Sequence of chain 1.B:
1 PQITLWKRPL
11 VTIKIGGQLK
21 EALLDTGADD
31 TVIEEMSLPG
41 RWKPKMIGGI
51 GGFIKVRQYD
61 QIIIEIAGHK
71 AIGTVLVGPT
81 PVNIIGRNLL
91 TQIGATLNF

Sequence of chain 1.A:
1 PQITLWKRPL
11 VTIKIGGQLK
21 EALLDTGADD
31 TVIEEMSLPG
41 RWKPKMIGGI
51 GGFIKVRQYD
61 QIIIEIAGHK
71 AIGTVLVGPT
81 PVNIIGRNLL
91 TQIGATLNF

The protein below binds the small molecule below.
Small molecule (SMILES): COc1ccc2c(c1)OCC/C=C/CCCCN(C[C@@H](O)[C@H](Cc1ccccc1)NC(=O)O[C@H]1CO[C@H]3OCC[C@H]31)S2(=O)=O

Binding-site contacts:
Ligand atom C15 contacts residue ASP25 of chain 1.B at 3.0 Å.
Ligand atom C16 contacts residue ASP25 of chain 1.A at 3.4 Å.
Ligand atom O25 contacts residue ALA28 of chain 1.A at 3.6 Å.
Ligand atom C2 contacts residue ASP29 of chain 1.B at 3.5 Å.
Ligand atom C32 contacts residue GLY27 of chain 1.A at 3.6 Å.
Ligand atom N19 contacts residue GLY27 of chain 1.A at 3.0 Å (h-bond).
Ligand atom C35 contacts residue ILE50 of chain 1.A at 3.6 Å (hydrophobic).
Ligand atom C34 contacts residue VAL82 of chain 1.B at 3.7 Å (hydrophobic).
Ligand atom C39 contacts residue ASP30 of chain 1.B at 3.4 Å.
Ligand atom C6 contacts residue ASP30 of chain 1.B at 3.5 Å.
Ligand atom C16 contacts residue ASP25 of chain 1.B at 3.2 Å.
Ligand atom C35 contacts residue PRO81 of chain 1.B at 3.7 Å (hydrophobic).
Ligand atom O17 contacts residue ASP25 of chain 1.A at 2.8 Å (salt-bridge).
Ligand atom O25 contacts residue ASP30 of chain 1.A at 3.2 Å (salt-bridge).
Ligand atom C29 contacts residue GLY48 of chain 1.A at 3.3 Å.
Ligand atom C31 contacts residue GLY27 of chain 1.A at 3.7 Å.
Ligand atom C1 contacts residue ASP29 of chain 1.B at 3.6 Å.
Ligand atom C41 contacts residue GLY48 of chain 1.B at 3.3 Å.
Ligand atom O38 contacts residue ASP29 of chain 1.B at 3.6 Å.
Ligand atom C11 contacts residue GLY27 of chain 1.B at 3.6 Å.
Ligand atom O22 contacts residue ALA28 of chain 1.A at 3.6 Å.
Ligand atom C33 contacts residue VAL82 of chain 1.B at 3.4 Å (hydrophobic).
Ligand atom O27 contacts residue ASP29 of chain 1.A at 3.0 Å (salt-bridge).
Ligand atom O9 contacts residue GLY49 of chain 1.B at 3.0 Å.
Ligand atom C42 contacts residue GLY48 of chain 1.B at 3.1 Å.
Ligand atom C5 contacts residue ALA28 of chain 1.B at 3.5 Å (hydrophobic).
Ligand atom O8 contacts residue ILE50 of chain 1.A at 3.6 Å.
Ligand atom O8 contacts residue ILE84 of chain 1.B at 3.7 Å.
Ligand atom O17 contacts residue ASP25 of chain 1.B at 2.5 Å (salt-bridge).
Ligand atom O40 contacts residue GLY48 of chain 1.B at 3.4 Å (h-bond).
Ligand atom C31 contacts residue ASP25 of chain 1.B at 3.1 Å.
Ligand atom C35 contacts residue GLY49 of chain 1.A at 3.5 Å.
Ligand atom O25 contacts residue ASP29 of chain 1.A at 3.1 Å (salt-bridge).
Ligand atom O38 contacts residue ASP30 of chain 1.B at 3.0 Å (salt-bridge).
Ligand atom O17 contacts residue GLY27 of chain 1.A at 3.2 Å.
Ligand atom C39 contacts residue ASP29 of chain 1.B at 3.6 Å.
Ligand atom C6 contacts residue ALA28 of chain 1.B at 3.5 Å (hydrophobic).
Ligand atom C26 contacts residue ASP29 of chain 1.A at 3.6 Å.
Ligand atom C15 contacts residue GLY27 of chain 1.B at 3.7 Å.
Ligand atom O9 contacts residue ILE50 of chain 1.A at 3.5 Å.